Binding-site contacts:
Ligand atom C2 contacts residue GLY93 of chain 1.C at 3.6 Å.
Ligand atom C10 contacts residue ALA282 of chain 1.C at 3.8 Å (hydrophobic).
Ligand atom O8 contacts residue GLY279 of chain 1.C at 2.8 Å (h-bond).
Ligand atom C6 contacts residue PRO67 of chain 1.C at 3.4 Å (hydrophobic).
Ligand atom C24 contacts residue HIS92 of chain 1.C at 3.7 Å.
Ligand atom C4 contacts residue TYR97 of chain 1.C at 3.6 Å (hydrophobic).
Ligand atom C25 contacts residue ASN89 of chain 1.C at 3.6 Å.
Ligand atom C3 contacts residue GLY93 of chain 1.C at 3.8 Å.
Ligand atom O contacts residue ASN89 of chain 1.C at 3.6 Å.
Ligand atom C25 contacts residue HIS92 of chain 1.C at 3.5 Å.
Ligand atom O contacts residue HIS92 of chain 1.C at 3.5 Å.
Ligand atom C8 contacts residue HIS92 of chain 1.C at 3.6 Å.
Ligand atom C15 contacts residue HIS92 of chain 1.C at 3.4 Å.
Ligand atom C11 contacts residue ALA282 of chain 1.C at 3.6 Å (hydrophobic).
Ligand atom C1 contacts residue PRO67 of chain 1.C at 3.9 Å (hydrophobic).
Ligand atom C1 contacts residue HIS92 of chain 1.C at 3.7 Å.
Ligand atom O contacts residue HIS98 of chain 1.C at 3.5 Å.
Ligand atom S contacts residue ALA282 of chain 1.C at 3.9 Å.
Ligand atom O10 contacts residue ARG87 of chain 1.C at 3.8 Å.
Ligand atom C14 contacts residue HIS92 of chain 1.C at 3.6 Å.
Ligand atom C7 contacts residue PRO67 of chain 1.C at 3.8 Å (hydrophobic).
Ligand atom O8 contacts residue SER278 of chain 1.C at 3.1 Å.
Ligand atom C4 contacts residue PRO67 of chain 1.C at 3.9 Å (hydrophobic).
Ligand atom C24 contacts residue THR64 of chain 1.C at 3.9 Å.
Ligand atom C5 contacts residue PRO67 of chain 1.C at 3.4 Å (hydrophobic).
Ligand atom O10 contacts residue ASN89 of chain 1.C at 2.8 Å (h-bond).
Ligand atom C24 contacts residue ALA282 of chain 1.C at 3.8 Å (hydrophobic).
Ligand atom S contacts residue GLY279 of chain 1.C at 3.5 Å.
Ligand atom O9 contacts residue ALA282 of chain 1.C at 3.8 Å.
Ligand atom C contacts residue HIS92 of chain 1.C at 3.3 Å.
Ligand atom O9 contacts residue GLY279 of chain 1.C at 2.8 Å.
Ligand atom O7 contacts residue HIS92 of chain 1.C at 3.8 Å.
Ligand atom C3 contacts residue TYR97 of chain 1.C at 3.1 Å (hydrophobic).
Ligand atom C12 contacts residue HIS92 of chain 1.C at 3.8 Å.
Ligand atom O9 contacts residue LYS283 of chain 1.C at 3.3 Å.
Ligand atom C24 contacts residue ASN89 of chain 1.C at 3.6 Å.
Ligand atom C23 contacts residue LYS283 of chain 1.C at 3.6 Å.
Ligand atom C22 contacts residue LYS283 of chain 1.C at 3.8 Å.
Ligand atom C2 contacts residue TYR97 of chain 1.C at 3.3 Å (hydrophobic).
Ligand atom O10 contacts residue THR64 of chain 1.C at 3.5 Å.

Sequence of chain 1.C:
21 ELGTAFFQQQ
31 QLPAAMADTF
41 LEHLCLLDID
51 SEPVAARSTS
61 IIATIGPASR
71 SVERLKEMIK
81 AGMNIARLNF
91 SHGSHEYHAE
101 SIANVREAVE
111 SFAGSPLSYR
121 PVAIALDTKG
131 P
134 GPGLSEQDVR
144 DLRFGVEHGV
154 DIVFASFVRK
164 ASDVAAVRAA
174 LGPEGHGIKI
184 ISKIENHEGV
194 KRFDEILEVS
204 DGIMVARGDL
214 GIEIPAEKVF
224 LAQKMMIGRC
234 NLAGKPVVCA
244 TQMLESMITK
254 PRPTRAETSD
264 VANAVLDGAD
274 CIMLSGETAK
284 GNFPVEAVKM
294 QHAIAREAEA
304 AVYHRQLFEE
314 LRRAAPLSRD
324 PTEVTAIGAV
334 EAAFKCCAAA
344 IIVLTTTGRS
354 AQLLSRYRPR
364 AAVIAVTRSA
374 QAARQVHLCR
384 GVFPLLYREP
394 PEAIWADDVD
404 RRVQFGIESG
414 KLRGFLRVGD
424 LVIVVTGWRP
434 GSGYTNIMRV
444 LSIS

This small molecule binds to this protein.
Small molecule (SMILES): COC(=O)C[C@](O)(CC(=O)N1CCN(S(=O)(=O)c2cc3c(cc2O)C(=O)c2ccccc2C3=O)CC1)C(=O)OC